Sequence of chain 1.C:
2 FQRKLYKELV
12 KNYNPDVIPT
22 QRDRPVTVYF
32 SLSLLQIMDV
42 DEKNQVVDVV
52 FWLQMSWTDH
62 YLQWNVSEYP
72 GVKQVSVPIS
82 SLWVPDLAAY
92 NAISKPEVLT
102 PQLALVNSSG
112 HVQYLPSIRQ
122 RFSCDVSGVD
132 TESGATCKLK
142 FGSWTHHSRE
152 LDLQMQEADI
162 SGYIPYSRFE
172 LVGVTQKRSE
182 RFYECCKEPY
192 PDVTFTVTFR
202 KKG

The small molecule below binds the protein below.
Small molecule (SMILES): Clc1ccc([C@H]2C[C@@H]3CC[C@H]2N3)cn1

Binding-site contacts:
Ligand atom N2 contacts residue THR146 of chain 1.B at 4.0 Å.
Ligand atom CL contacts residue LEU116 of chain 1.C at 3.8 Å.
Ligand atom C5 contacts residue TYR184 of chain 1.B at 4.0 Å (hydrophobic).
Ligand atom C9 contacts residue LEU106 of chain 1.C at 3.6 Å (hydrophobic).
Ligand atom N2 contacts residue TRP145 of chain 1.B at 3.6 Å.
Ligand atom C3 contacts residue TRP145 of chain 1.B at 3.3 Å (hydrophobic).
Ligand atom C1 contacts residue TRP145 of chain 1.B at 3.8 Å (hydrophobic).
Ligand atom C5 contacts residue TYR91 of chain 1.B at 3.9 Å (hydrophobic).
Ligand atom C2 contacts residue CYS187 of chain 1.B at 4.0 Å (hydrophobic).
Ligand atom C4 contacts residue TYR184 of chain 1.B at 3.5 Å (hydrophobic).
Ligand atom CL contacts residue THR146 of chain 1.B at 3.9 Å.
Ligand atom C7 contacts residue LEU116 of chain 1.C at 4.2 Å (hydrophobic).
Ligand atom C5 contacts residue TRP145 of chain 1.B at 4.2 Å (hydrophobic).
Ligand atom C2 contacts residue TYR191 of chain 1.B at 3.5 Å (hydrophobic).
Ligand atom CL contacts residue TYR115 of chain 1.C at 4.0 Å.
Ligand atom CL contacts residue LEU104 of chain 1.C at 3.4 Å.
Ligand atom C2 contacts residue TRP145 of chain 1.B at 3.3 Å (hydrophobic).
Ligand atom C6 contacts residue TRP145 of chain 1.B at 3.8 Å (hydrophobic).
Ligand atom CL contacts residue ALA105 of chain 1.C at 3.8 Å.
Ligand atom C8 contacts residue TRP145 of chain 1.B at 4.0 Å (hydrophobic).
Ligand atom N1 contacts residue TYR91 of chain 1.B at 3.3 Å (h-bond).
Ligand atom C7 contacts residue TRP145 of chain 1.B at 3.3 Å (hydrophobic).
Ligand atom C11 contacts residue LEU116 of chain 1.C at 3.6 Å (hydrophobic).
Ligand atom C3 contacts residue TYR91 of chain 1.B at 3.1 Å (hydrophobic).
Ligand atom C11 contacts residue TRP145 of chain 1.B at 3.1 Å (hydrophobic).
Ligand atom C1 contacts residue CYS186 of chain 1.B at 4.2 Å (hydrophobic).
Ligand atom C10 contacts residue GLN114 of chain 1.C at 4.2 Å.
Ligand atom C4 contacts residue TYR91 of chain 1.B at 3.1 Å (hydrophobic).
Ligand atom C10 contacts residue LEU116 of chain 1.C at 3.8 Å (hydrophobic).
Ligand atom C10 contacts residue THR146 of chain 1.B at 4.0 Å.
Ligand atom C3 contacts residue TYR191 of chain 1.B at 3.6 Å (hydrophobic).
Ligand atom N1 contacts residue TRP145 of chain 1.B at 2.9 Å (h-bond).
Ligand atom C8 contacts residue GLN114 of chain 1.C at 3.8 Å.
Ligand atom N2 contacts residue LEU116 of chain 1.C at 3.4 Å.
Ligand atom CL contacts residue LEU106 of chain 1.C at 3.5 Å.
Ligand atom C9 contacts residue GLN114 of chain 1.C at 3.4 Å.
Ligand atom C1 contacts residue CYS187 of chain 1.B at 3.7 Å (hydrophobic).
Ligand atom C4 contacts residue TYR191 of chain 1.B at 4.2 Å (hydrophobic).
Ligand atom C8 contacts residue CYS187 of chain 1.B at 4.1 Å (hydrophobic).
Ligand atom CL contacts residue GLN114 of chain 1.C at 2.8 Å.

Sequence of chain 1.B:
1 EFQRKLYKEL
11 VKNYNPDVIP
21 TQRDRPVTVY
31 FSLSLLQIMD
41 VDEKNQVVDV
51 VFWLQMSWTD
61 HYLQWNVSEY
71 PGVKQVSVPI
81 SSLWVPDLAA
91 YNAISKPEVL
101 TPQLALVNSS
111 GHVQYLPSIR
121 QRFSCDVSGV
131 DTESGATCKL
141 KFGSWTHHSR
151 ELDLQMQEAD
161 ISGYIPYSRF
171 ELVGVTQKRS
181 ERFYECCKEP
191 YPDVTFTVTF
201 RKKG